This small molecule binds to this protein.
Small molecule (SMILES): CC(=O)N[C@@H]1[C@@H](O[C@@H]2O[C@H](CO)[C@H](O)[C@H](O[C@]3(C(=O)O)C[C@H](O)[C@@H](NC(C)=O)[C@H]([C@H](O)[C@H](O)CO)O3)[C@H]2O)[C@H](O)[C@@H](CO[C@]2(C(=O)O)C[C@H](O)[C@@H](NC(C)=O)[C@H]([C@H](O)[C@H](O)CO)O2)O[C@H]1O

Sequence of chain 4.B:
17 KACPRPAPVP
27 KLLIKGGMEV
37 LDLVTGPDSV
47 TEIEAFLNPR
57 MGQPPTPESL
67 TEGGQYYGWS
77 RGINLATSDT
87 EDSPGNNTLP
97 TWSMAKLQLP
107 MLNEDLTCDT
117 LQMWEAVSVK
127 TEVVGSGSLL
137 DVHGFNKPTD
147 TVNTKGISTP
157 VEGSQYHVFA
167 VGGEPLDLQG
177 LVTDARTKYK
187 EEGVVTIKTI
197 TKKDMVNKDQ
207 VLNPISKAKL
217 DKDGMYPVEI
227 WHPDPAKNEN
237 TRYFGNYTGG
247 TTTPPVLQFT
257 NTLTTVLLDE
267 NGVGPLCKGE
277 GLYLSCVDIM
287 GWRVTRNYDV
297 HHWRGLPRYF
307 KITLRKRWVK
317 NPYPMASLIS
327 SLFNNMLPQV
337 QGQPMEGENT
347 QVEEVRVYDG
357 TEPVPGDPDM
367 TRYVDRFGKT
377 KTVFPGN

Sequence of chain 4.C:
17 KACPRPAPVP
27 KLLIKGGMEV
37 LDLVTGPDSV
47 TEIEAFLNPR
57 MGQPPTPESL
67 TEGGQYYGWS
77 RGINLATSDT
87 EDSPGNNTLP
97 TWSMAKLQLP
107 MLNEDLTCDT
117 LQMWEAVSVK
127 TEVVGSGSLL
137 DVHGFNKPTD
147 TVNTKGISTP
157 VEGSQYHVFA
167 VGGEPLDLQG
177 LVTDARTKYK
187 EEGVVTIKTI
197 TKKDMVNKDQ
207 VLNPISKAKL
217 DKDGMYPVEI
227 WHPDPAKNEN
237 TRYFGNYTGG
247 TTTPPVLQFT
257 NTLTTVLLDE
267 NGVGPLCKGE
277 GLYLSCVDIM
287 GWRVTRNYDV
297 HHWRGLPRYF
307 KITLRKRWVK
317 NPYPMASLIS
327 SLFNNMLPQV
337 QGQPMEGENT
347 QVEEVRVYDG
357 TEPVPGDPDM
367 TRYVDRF

Binding-site contacts:
Ligand atom O3 contacts residue GLY78 of chain 4.B at 3.4 Å.
Ligand atom O4 contacts residue ASN80 of chain 4.B at 4.2 Å.
Ligand atom C4 contacts residue TYR72 of chain 4.B at 4.1 Å (hydrophobic).
Ligand atom C11 contacts residue TYR72 of chain 4.B at 4.0 Å (hydrophobic).
Ligand atom C5 contacts residue TYR72 of chain 4.B at 3.9 Å (hydrophobic).
Ligand atom C10 contacts residue TYR72 of chain 4.B at 4.1 Å (hydrophobic).
Ligand atom C3 contacts residue ARG77 of chain 4.B at 3.9 Å.
Ligand atom O1B contacts residue TYR72 of chain 4.B at 4.2 Å.
Ligand atom O4 contacts residue VAL296 of chain 4.B at 4.0 Å.
Ligand atom O1A contacts residue TYR72 of chain 4.B at 3.4 Å.
Ligand atom O4 contacts residue GLY78 of chain 4.B at 3.0 Å.
Ligand atom C1 contacts residue TYR72 of chain 4.B at 4.1 Å (hydrophobic).
Ligand atom C3 contacts residue GLY78 of chain 4.B at 4.1 Å.
Ligand atom C4 contacts residue GLY78 of chain 4.B at 3.6 Å.
Ligand atom O4 contacts residue THR291 of chain 4.B at 3.1 Å.
Ligand atom C3 contacts residue VAL296 of chain 4.B at 3.5 Å (hydrophobic).
Ligand atom C1 contacts residue ARG77 of chain 4.B at 3.4 Å.
Ligand atom O6 contacts residue ASN93 of chain 4.B at 3.2 Å (h-bond).
Ligand atom C11 contacts residue ASP85 of chain 4.C at 4.0 Å.
Ligand atom C6 contacts residue TYR72 of chain 4.B at 4.0 Å (hydrophobic).
Ligand atom O1A contacts residue ARG77 of chain 4.B at 2.9 Å (salt-bridge).
Ligand atom C4 contacts residue ARG77 of chain 4.B at 4.0 Å.
Ligand atom N5 contacts residue TYR72 of chain 4.B at 3.1 Å (h-bond).
Ligand atom O4 contacts residue HIS298 of chain 4.B at 2.9 Å (h-bond).
Ligand atom O8 contacts residue TYR72 of chain 4.B at 3.4 Å (h-bond).
Ligand atom O1B contacts residue ASN80 of chain 4.B at 4.3 Å.
Ligand atom C4 contacts residue HIS298 of chain 4.B at 3.4 Å.
Ligand atom O3 contacts residue VAL296 of chain 4.B at 4.0 Å.
Ligand atom C8 contacts residue ARG77 of chain 4.B at 4.3 Å.
Ligand atom O8 contacts residue ARG77 of chain 4.B at 3.4 Å (salt-bridge).
Ligand atom C3 contacts residue HIS298 of chain 4.B at 3.4 Å.
Ligand atom O4 contacts residue ILE79 of chain 4.B at 3.6 Å (h-bond).
Ligand atom C6 contacts residue ASN93 of chain 4.B at 3.2 Å.
Ligand atom C3 contacts residue GLY78 of chain 4.B at 3.9 Å.
Ligand atom C5 contacts residue ASN93 of chain 4.B at 4.3 Å.
Ligand atom C7 contacts residue TYR72 of chain 4.B at 4.3 Å (hydrophobic).
Ligand atom C2 contacts residue GLY78 of chain 4.B at 4.1 Å.
Ligand atom O1B contacts residue ARG77 of chain 4.B at 3.1 Å (salt-bridge).
Ligand atom O1B contacts residue SER89 of chain 4.B at 4.1 Å.
Ligand atom O1A contacts residue GLY78 of chain 4.B at 4.0 Å.